Binding-site contacts:
Ligand atom C5 contacts residue ASN186 of chain 1.A at 3.7 Å.
Ligand atom C1 contacts residue ASN186 of chain 1.A at 1.4 Å.
Ligand atom C2 contacts residue ASN186 of chain 1.A at 2.5 Å.
Ligand atom C4 contacts residue ASN186 of chain 1.A at 4.2 Å.
Ligand atom C3 contacts residue ASN186 of chain 1.A at 3.8 Å.
Ligand atom O5 contacts residue ASN186 of chain 1.A at 2.4 Å (h-bond).
Ligand atom N2 contacts residue ASN186 of chain 1.A at 2.9 Å (h-bond).
Ligand atom C7 contacts residue ASN186 of chain 1.A at 3.5 Å.
Ligand atom O7 contacts residue ASN186 of chain 1.A at 3.7 Å.

This small molecule binds to this protein.
Small molecule (SMILES): CC(=O)N[C@@H]1[C@@H](O)[C@H](O)[C@@H](CO)O[C@H]1O

Sequence of chain 1.A:
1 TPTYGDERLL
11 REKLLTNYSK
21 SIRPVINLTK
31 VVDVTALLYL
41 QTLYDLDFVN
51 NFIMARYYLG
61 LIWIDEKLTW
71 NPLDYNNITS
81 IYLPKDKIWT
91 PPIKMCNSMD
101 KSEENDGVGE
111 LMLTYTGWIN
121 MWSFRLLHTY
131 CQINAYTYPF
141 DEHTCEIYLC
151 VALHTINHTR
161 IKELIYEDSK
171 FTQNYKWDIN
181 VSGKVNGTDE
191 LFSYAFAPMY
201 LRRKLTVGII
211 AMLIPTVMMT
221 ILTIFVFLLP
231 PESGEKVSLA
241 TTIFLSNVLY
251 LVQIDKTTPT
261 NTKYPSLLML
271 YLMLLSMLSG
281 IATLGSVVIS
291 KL